Binding-site contacts:
Ligand atom C5 contacts residue ASN188 of chain 5.A at 4.0 Å.
Ligand atom O2 contacts residue ASN188 of chain 5.A at 3.4 Å (h-bond).
Ligand atom C2 contacts residue ASN106 of chain 5.A at 2.5 Å.
Ligand atom O3 contacts residue ARG219 of chain 5.A at 3.9 Å.
Ligand atom C6 contacts residue LYS190 of chain 5.A at 4.3 Å.
Ligand atom C4 contacts residue LYS190 of chain 5.A at 4.4 Å.
Ligand atom C1 contacts residue ASN188 of chain 5.A at 3.7 Å.
Ligand atom O4 contacts residue LYS190 of chain 5.A at 3.3 Å (salt-bridge).
Ligand atom O5 contacts residue ASN106 of chain 5.A at 2.5 Å (h-bond).
Ligand atom C7 contacts residue ASN106 of chain 5.A at 3.3 Å.
Ligand atom C3 contacts residue ASN188 of chain 5.A at 4.2 Å.
Ligand atom C4 contacts residue LYS190 of chain 5.A at 3.6 Å.
Ligand atom O3 contacts residue LYS476 of chain 5.A at 3.8 Å.
Ligand atom C3 contacts residue LYS190 of chain 5.A at 3.6 Å.
Ligand atom O5 contacts residue ASN188 of chain 5.A at 3.5 Å (h-bond).
Ligand atom O7 contacts residue ASN106 of chain 5.A at 3.9 Å.
Ligand atom O3 contacts residue SER191 of chain 5.A at 3.1 Å (h-bond).
Ligand atom C6 contacts residue ASN188 of chain 5.A at 4.1 Å.
Ligand atom O3 contacts residue LYS190 of chain 5.A at 4.2 Å.
Ligand atom O7 contacts residue LYS105 of chain 5.A at 4.5 Å.
Ligand atom C1 contacts residue LYS190 of chain 5.A at 4.4 Å.
Ligand atom C4 contacts residue ASN106 of chain 5.A at 4.4 Å.
Ligand atom C5 contacts residue LYS190 of chain 5.A at 3.8 Å.
Ligand atom C5 contacts residue LYS190 of chain 5.A at 4.5 Å.
Ligand atom C5 contacts residue ASN106 of chain 5.A at 3.8 Å.
Ligand atom C1 contacts residue ASN106 of chain 5.A at 1.5 Å.
Ligand atom N2 contacts residue ASN106 of chain 5.A at 3.0 Å (h-bond).
Ligand atom C2 contacts residue ASN188 of chain 5.A at 3.9 Å.
Ligand atom C8 contacts residue ASN106 of chain 5.A at 3.3 Å.
Ligand atom C1 contacts residue ASN188 of chain 5.A at 3.8 Å.
Ligand atom O6 contacts residue ASN188 of chain 5.A at 3.5 Å (h-bond).
Ligand atom C3 contacts residue SER191 of chain 5.A at 3.7 Å.
Ligand atom C3 contacts residue ASN106 of chain 5.A at 3.9 Å.
Ligand atom O2 contacts residue SER191 of chain 5.A at 4.3 Å.

Sequence of chain 5.A:
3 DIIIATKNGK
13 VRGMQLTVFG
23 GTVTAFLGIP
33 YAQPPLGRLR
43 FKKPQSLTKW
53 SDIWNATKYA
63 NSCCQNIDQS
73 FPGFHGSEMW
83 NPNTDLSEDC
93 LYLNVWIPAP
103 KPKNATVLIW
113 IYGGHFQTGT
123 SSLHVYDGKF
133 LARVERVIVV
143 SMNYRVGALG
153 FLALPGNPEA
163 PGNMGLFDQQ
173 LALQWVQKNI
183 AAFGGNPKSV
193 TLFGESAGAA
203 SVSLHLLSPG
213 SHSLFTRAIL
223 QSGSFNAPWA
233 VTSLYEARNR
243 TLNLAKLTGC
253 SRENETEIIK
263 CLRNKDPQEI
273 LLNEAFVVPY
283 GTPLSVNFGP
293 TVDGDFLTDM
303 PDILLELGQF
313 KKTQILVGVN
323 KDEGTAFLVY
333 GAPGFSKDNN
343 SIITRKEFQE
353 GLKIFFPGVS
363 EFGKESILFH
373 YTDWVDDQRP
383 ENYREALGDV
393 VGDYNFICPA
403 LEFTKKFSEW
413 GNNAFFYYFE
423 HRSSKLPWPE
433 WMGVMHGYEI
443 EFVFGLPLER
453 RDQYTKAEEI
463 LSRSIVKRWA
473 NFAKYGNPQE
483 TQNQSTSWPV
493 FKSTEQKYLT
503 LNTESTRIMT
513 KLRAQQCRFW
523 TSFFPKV

This small molecule binds to this protein.
Small molecule (SMILES): CC(=O)N[C@H]1CO[C@H](CO[C@H]2O[C@@H](C)[C@@H](O)[C@@H](O)[C@@H]2O)[C@@H](O)[C@@H]1O